Sequence of chain 1.IC:
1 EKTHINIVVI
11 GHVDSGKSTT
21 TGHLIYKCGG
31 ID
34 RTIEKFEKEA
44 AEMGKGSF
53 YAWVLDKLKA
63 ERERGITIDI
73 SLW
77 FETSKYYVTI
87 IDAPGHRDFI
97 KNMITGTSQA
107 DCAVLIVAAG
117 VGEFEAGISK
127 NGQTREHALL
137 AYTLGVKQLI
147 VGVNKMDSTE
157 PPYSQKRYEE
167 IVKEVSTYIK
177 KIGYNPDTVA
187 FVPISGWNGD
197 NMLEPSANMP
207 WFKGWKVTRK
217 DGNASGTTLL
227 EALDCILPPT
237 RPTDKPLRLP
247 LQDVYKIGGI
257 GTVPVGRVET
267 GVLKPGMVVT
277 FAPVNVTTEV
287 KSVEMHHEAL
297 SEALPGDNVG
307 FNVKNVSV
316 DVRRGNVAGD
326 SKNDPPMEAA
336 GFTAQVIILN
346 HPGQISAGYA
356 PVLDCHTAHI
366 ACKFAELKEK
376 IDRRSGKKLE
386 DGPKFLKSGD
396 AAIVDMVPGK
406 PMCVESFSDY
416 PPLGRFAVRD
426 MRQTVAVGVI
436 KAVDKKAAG

The protein below binds the small molecule below.
Small molecule (SMILES): CC[C@H](C)[C@H]1NC(=O)[C@@H](NC(=O)[C@@H](CC(C)C)N(C)C(=O)[C@@H]2CCCN2C(=O)C(C)=O)[C@@H](C)OC(=O)[C@H](Cc2ccc(OC)cc2)N(C)C(=O)[C@@H]2CCCN2C(=O)[C@H](CC(C)C)NC(=O)[C@@H](C)C(=O)[C@H](C(C)C)OC(=O)CC1O

Binding-site contacts:
Ligand atom N15 contacts residue ARG378 of chain 1.IC at 3.0 Å (salt-bridge).
Ligand atom C26 contacts residue ILE178 of chain 1.IC at 3.4 Å (hydrophobic).
Ligand atom O21 contacts residue TYR138 of chain 1.IC at 3.7 Å.
Ligand atom C69 contacts residue ARG379 of chain 1.IC at 3.6 Å.
Ligand atom C30 contacts residue ILE178 of chain 1.IC at 3.5 Å (hydrophobic).
Ligand atom C34 contacts residue TYR138 of chain 1.IC at 3.6 Å (hydrophobic).
Ligand atom O12 contacts residue ARG420 of chain 1.IC at 2.8 Å (salt-bridge).
Ligand atom C34 contacts residue THR139 of chain 1.IC at 3.2 Å.
Ligand atom O37 contacts residue ARG378 of chain 1.IC at 3.6 Å.
Ligand atom C67 contacts residue GLN340 of chain 1.IC at 3.0 Å.
Ligand atom O29 contacts residue SER380 of chain 1.IC at 3.8 Å.
Ligand atom C78 contacts residue ARG379 of chain 1.IC at 3.4 Å.
Ligand atom C63 contacts residue ARG378 of chain 1.IC at 3.3 Å.
Ligand atom C62 contacts residue ARG378 of chain 1.IC at 3.6 Å.
Ligand atom C64 contacts residue ARG378 of chain 1.IC at 3.7 Å.
Ligand atom C47 contacts residue LYS143 of chain 1.IC at 3.8 Å.
Ligand atom O16 contacts residue ARG420 of chain 1.IC at 2.6 Å (salt-bridge).
Ligand atom C32 contacts residue ILE178 of chain 1.IC at 3.3 Å (hydrophobic).
Ligand atom C42 contacts residue GLY433 of chain 1.IC at 3.5 Å.
Ligand atom C65 contacts residue ARG378 of chain 1.IC at 3.4 Å.
Ligand atom C57 contacts residue GLY179 of chain 1.IC at 3.4 Å.
Ligand atom O37 contacts residue ILE342 of chain 1.IC at 3.4 Å.
Ligand atom C43 contacts residue GLY433 of chain 1.IC at 3.5 Å.
Ligand atom C50 contacts residue LYS143 of chain 1.IC at 3.8 Å.
Ligand atom O23 contacts residue TYR138 of chain 1.IC at 3.4 Å (h-bond).
Ligand atom C42 contacts residue VAL434 of chain 1.IC at 3.7 Å (hydrophobic).
Ligand atom C46 contacts residue PHE412 of chain 1.IC at 3.8 Å (hydrophobic).
Ligand atom O09 contacts residue TYR138 of chain 1.IC at 3.7 Å.
Ligand atom C26 contacts residue LYS177 of chain 1.IC at 3.2 Å.
Ligand atom C47 contacts residue ARG420 of chain 1.IC at 3.8 Å.
Ligand atom C22 contacts residue ILE178 of chain 1.IC at 3.7 Å (hydrophobic).
Ligand atom N05 contacts residue TYR138 of chain 1.IC at 3.7 Å.
Ligand atom C66 contacts residue ILE342 of chain 1.IC at 3.3 Å (hydrophobic).
Ligand atom C30 contacts residue TYR138 of chain 1.IC at 3.7 Å (hydrophobic).
Ligand atom C48 contacts residue LYS143 of chain 1.IC at 3.5 Å.
Ligand atom C36 contacts residue THR139 of chain 1.IC at 3.6 Å.
Ligand atom O16 contacts residue LYS143 of chain 1.IC at 3.2 Å (salt-bridge).
Ligand atom C36 contacts residue VAL432 of chain 1.IC at 3.8 Å (hydrophobic).
Ligand atom C54 contacts residue TYR138 of chain 1.IC at 3.6 Å (hydrophobic).
Ligand atom O29 contacts residue ARG379 of chain 1.IC at 2.5 Å (salt-bridge).